This small molecule binds to this protein.
Small molecule (SMILES): C[C@H](CCC(=O)O)[C@H]1CC[C@H]2[C@@H]3[C@H](O)C[C@@H]4C[C@H](O)CC[C@]4(C)[C@H]3C[C@H](O)[C@]12C

Binding-site contacts:
Ligand atom C2 contacts residue GLU14 of chain 1.M at 3.2 Å.
Ligand atom O25 contacts residue ALA22 of chain 1.L at 3.9 Å.
Ligand atom C22 contacts residue TRP18 of chain 1.L at 4.2 Å (hydrophobic).
Ligand atom C3 contacts residue GLU14 of chain 1.M at 4.1 Å.
Ligand atom C23 contacts residue VAL21 of chain 1.M at 3.8 Å (hydrophobic).
Ligand atom C12 contacts residue ILE17 of chain 1.M at 4.2 Å (hydrophobic).
Ligand atom C9 contacts residue TRP18 of chain 1.L at 4.0 Å (hydrophobic).
Ligand atom C14 contacts residue TRP18 of chain 1.L at 4.1 Å (hydrophobic).
Ligand atom C17 contacts residue TRP18 of chain 1.L at 4.2 Å (hydrophobic).
Ligand atom C21 contacts residue ILE17 of chain 1.M at 3.7 Å (hydrophobic).
Ligand atom C6 contacts residue TRP18 of chain 1.L at 4.4 Å (hydrophobic).
Ligand atom C24 contacts residue LEU21 of chain 1.L at 4.3 Å (hydrophobic).
Ligand atom C11 contacts residue TRP18 of chain 1.L at 4.2 Å (hydrophobic).
Ligand atom C12 contacts residue TRP18 of chain 1.L at 4.1 Å (hydrophobic).
Ligand atom C22 contacts residue LEU21 of chain 1.L at 4.3 Å (hydrophobic).
Ligand atom C11 contacts residue ILE17 of chain 1.M at 4.2 Å (hydrophobic).
Ligand atom O25 contacts residue TRP18 of chain 1.L at 3.6 Å (h-bond).
Ligand atom C16 contacts residue TRP18 of chain 1.L at 4.2 Å (hydrophobic).
Ligand atom O3 contacts residue GLU14 of chain 1.M at 4.0 Å.
Ligand atom O12 contacts residue ILE17 of chain 1.M at 3.9 Å.
Ligand atom O12 contacts residue TRP18 of chain 1.L at 2.9 Å.
Ligand atom C24 contacts residue VAL21 of chain 1.M at 4.1 Å (hydrophobic).
Ligand atom O26 contacts residue VAL21 of chain 1.M at 3.7 Å.
Ligand atom C23 contacts residue LEU21 of chain 1.L at 4.1 Å (hydrophobic).
Ligand atom C1 contacts residue GLU14 of chain 1.M at 4.2 Å.

Sequence of chain 1.M:
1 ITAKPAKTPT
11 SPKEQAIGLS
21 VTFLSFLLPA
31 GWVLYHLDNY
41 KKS

Sequence of chain 1.L:
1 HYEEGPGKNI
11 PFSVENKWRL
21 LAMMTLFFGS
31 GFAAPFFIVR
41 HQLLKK